Binding-site contacts:
Ligand atom CQ1 contacts residue ASN312 of chain 1.A at 2.5 Å.
Ligand atom CQ1 contacts residue GLY192 of chain 1.A at 4.0 Å.
Ligand atom N contacts residue ASP157 of chain 1.A at 3.9 Å.
Ligand atom CA contacts residue TYR197 of chain 1.A at 3.0 Å (hydrophobic).
Ligand atom N contacts residue TYR197 of chain 1.A at 3.8 Å.
Ligand atom CZ contacts residue GLY192 of chain 1.A at 3.2 Å.
Ligand atom NH2 contacts residue SER310 of chain 1.A at 4.3 Å.
Ligand atom O contacts residue ILE190 of chain 1.A at 3.8 Å.
Ligand atom CD contacts residue TYR197 of chain 1.A at 3.5 Å (hydrophobic).
Ligand atom CQ2 contacts residue GLY192 of chain 1.A at 3.4 Å.
Ligand atom CQ1 contacts residue GLU212 of chain 1.A at 3.2 Å.
Ligand atom C contacts residue GLU191 of chain 1.A at 3.5 Å.
Ligand atom CZ contacts residue ASN312 of chain 1.A at 3.9 Å.
Ligand atom CQ2 contacts residue TYR199 of chain 1.A at 3.5 Å (hydrophobic).
Ligand atom NH2 contacts residue TYR199 of chain 1.A at 3.1 Å (h-bond).
Ligand atom CB contacts residue TYR197 of chain 1.A at 2.7 Å (hydrophobic).
Ligand atom NH2 contacts residue GLY192 of chain 1.A at 3.3 Å (h-bond).
Ligand atom CG contacts residue TYR197 of chain 1.A at 3.9 Å (hydrophobic).
Ligand atom C contacts residue VAL335 of chain 1.A at 3.9 Å (hydrophobic).
Ligand atom NE contacts residue GLY192 of chain 1.A at 4.0 Å.
Ligand atom NH1 contacts residue GLU212 of chain 1.A at 3.6 Å.
Ligand atom CQ2 contacts residue TYR197 of chain 1.A at 4.0 Å (hydrophobic).
Ligand atom CQ2 contacts residue SER310 of chain 1.A at 3.0 Å.
Ligand atom CA contacts residue GLU191 of chain 1.A at 3.5 Å.
Ligand atom O contacts residue GLU191 of chain 1.A at 3.2 Å (salt-bridge).
Ligand atom C contacts residue TYR197 of chain 1.A at 3.7 Å (hydrophobic).
Ligand atom O contacts residue TYR197 of chain 1.A at 2.9 Å (h-bond).
Ligand atom CB contacts residue GLU191 of chain 1.A at 3.0 Å.
Ligand atom NH1 contacts residue GLY192 of chain 1.A at 3.2 Å (h-bond).
Ligand atom CZ contacts residue TYR199 of chain 1.A at 4.0 Å (hydrophobic).
Ligand atom NH1 contacts residue ASN312 of chain 1.A at 2.9 Å (h-bond).
Ligand atom CQ1 contacts residue ASP213 of chain 1.A at 3.8 Å.
Ligand atom CA contacts residue ASP157 of chain 1.A at 4.1 Å.
Ligand atom CD contacts residue ASP157 of chain 1.A at 4.2 Å.
Ligand atom CG contacts residue GLU191 of chain 1.A at 3.9 Å.
Ligand atom O contacts residue VAL335 of chain 1.A at 3.8 Å.
Ligand atom CQ2 contacts residue THR311 of chain 1.A at 4.0 Å.
Ligand atom C contacts residue TYR197 of chain 1.A at 4.3 Å (hydrophobic).
Ligand atom CD contacts residue TYR199 of chain 1.A at 4.0 Å (hydrophobic).
Ligand atom NH2 contacts residue TYR197 of chain 1.A at 3.6 Å.

Sequence of chain 1.A:
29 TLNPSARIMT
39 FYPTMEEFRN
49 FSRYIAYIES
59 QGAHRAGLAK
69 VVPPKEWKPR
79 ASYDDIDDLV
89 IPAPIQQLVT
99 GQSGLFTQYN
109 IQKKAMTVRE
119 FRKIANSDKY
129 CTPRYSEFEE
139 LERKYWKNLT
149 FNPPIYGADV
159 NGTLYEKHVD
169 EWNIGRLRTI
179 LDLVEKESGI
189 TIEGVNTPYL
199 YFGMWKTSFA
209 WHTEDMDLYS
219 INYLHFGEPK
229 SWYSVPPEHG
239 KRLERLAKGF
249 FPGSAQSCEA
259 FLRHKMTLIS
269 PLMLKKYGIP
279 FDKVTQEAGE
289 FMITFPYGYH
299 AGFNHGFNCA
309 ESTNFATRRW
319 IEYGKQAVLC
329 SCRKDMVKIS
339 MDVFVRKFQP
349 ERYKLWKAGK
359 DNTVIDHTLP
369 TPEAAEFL

The small molecule below binds the protein below.
Small molecule (SMILES): C/N=C(/NC)NCCC[C@@H](C=O)NC(=O)CN